Sequence of chain 1.B:
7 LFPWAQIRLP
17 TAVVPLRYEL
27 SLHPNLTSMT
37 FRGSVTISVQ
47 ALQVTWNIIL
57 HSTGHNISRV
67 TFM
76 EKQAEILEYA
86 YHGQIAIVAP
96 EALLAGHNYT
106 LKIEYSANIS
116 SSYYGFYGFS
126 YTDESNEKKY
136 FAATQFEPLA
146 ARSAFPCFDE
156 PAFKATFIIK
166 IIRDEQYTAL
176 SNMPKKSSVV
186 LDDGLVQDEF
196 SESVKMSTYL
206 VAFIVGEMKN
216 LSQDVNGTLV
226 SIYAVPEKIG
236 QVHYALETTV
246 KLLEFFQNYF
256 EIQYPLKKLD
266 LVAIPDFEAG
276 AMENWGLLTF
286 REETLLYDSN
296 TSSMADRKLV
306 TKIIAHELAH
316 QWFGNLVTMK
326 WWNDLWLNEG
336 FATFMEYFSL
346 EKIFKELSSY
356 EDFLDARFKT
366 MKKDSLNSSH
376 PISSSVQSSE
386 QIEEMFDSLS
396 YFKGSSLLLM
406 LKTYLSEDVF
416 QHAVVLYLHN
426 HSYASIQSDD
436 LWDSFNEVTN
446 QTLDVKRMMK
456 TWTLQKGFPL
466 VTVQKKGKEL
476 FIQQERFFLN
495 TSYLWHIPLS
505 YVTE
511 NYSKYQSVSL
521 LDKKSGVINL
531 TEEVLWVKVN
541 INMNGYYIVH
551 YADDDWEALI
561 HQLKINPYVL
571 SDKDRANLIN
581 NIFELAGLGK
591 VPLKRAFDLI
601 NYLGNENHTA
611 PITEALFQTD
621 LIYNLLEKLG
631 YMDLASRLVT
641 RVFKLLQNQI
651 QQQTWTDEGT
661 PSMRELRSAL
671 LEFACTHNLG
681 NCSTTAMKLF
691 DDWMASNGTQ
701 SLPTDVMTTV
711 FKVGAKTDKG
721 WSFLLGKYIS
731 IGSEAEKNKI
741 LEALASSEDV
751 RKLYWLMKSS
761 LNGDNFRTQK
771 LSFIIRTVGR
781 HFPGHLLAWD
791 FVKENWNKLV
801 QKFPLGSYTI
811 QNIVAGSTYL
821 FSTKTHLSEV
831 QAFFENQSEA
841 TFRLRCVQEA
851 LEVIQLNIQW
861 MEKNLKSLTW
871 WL

This protein binds this small molecule.
Small molecule (SMILES): CC(=O)N[C@@H]1[C@@H](O)[C@H](O)[C@@H](CO)O[C@H]1O

Binding-site contacts:
Ligand atom C8 contacts residue ASN62 of chain 1.B at 3.8 Å.
Ligand atom C8 contacts residue ALA112 of chain 1.B at 3.7 Å (hydrophobic).
Ligand atom O7 contacts residue ASN113 of chain 1.B at 3.5 Å (h-bond).
Ligand atom O7 contacts residue SER111 of chain 1.B at 4.4 Å.
Ligand atom C7 contacts residue SER111 of chain 1.B at 4.5 Å.
Ligand atom C7 contacts residue ASN113 of chain 1.B at 3.5 Å.
Ligand atom C7 contacts residue ALA112 of chain 1.B at 4.0 Å (hydrophobic).
Ligand atom O7 contacts residue GLY60 of chain 1.B at 3.5 Å (h-bond).
Ligand atom O7 contacts residue ALA112 of chain 1.B at 3.9 Å.
Ligand atom O5 contacts residue ASN113 of chain 1.B at 2.3 Å (h-bond).
Ligand atom C5 contacts residue ASN113 of chain 1.B at 3.6 Å.
Ligand atom C2 contacts residue ASN113 of chain 1.B at 2.4 Å.
Ligand atom C1 contacts residue ASN113 of chain 1.B at 1.5 Å.
Ligand atom C3 contacts residue ASN113 of chain 1.B at 3.7 Å.
Ligand atom C8 contacts residue SER111 of chain 1.B at 3.5 Å.
Ligand atom C4 contacts residue ASN113 of chain 1.B at 4.1 Å.
Ligand atom N2 contacts residue ASN113 of chain 1.B at 3.0 Å (h-bond).